Binding-site contacts:
Ligand atom C3 contacts residue LEU896 of chain 1.C at 3.8 Å (hydrophobic).
Ligand atom C8 contacts residue PHE1083 of chain 1.C at 4.1 Å (hydrophobic).
Ligand atom C8 contacts residue THR690 of chain 1.C at 4.5 Å.
Ligand atom O3 contacts residue LEU896 of chain 1.C at 4.2 Å.
Ligand atom O5 contacts residue GLN1045 of chain 1.C at 3.8 Å.
Ligand atom C4 contacts residue ASN691 of chain 1.C at 4.2 Å.
Ligand atom C1 contacts residue GLN1045 of chain 1.C at 4.0 Å.
Ligand atom O5 contacts residue ASN691 of chain 1.C at 2.4 Å (h-bond).
Ligand atom N2 contacts residue ASN691 of chain 1.C at 2.9 Å (h-bond).
Ligand atom C4 contacts residue LEU896 of chain 1.C at 4.4 Å (hydrophobic).
Ligand atom C1 contacts residue ASN691 of chain 1.C at 1.4 Å.
Ligand atom C3 contacts residue ASN691 of chain 1.C at 3.8 Å.
Ligand atom C7 contacts residue ASN691 of chain 1.C at 3.9 Å.
Ligand atom C5 contacts residue ASN691 of chain 1.C at 3.7 Å.
Ligand atom C8 contacts residue ASN893 of chain 1.C at 4.1 Å.
Ligand atom O4 contacts residue LEU896 of chain 1.C at 4.1 Å.
Ligand atom C2 contacts residue ASN691 of chain 1.C at 2.4 Å.
Ligand atom O7 contacts residue ASN691 of chain 1.C at 4.5 Å.

Sequence of chain 1.C:
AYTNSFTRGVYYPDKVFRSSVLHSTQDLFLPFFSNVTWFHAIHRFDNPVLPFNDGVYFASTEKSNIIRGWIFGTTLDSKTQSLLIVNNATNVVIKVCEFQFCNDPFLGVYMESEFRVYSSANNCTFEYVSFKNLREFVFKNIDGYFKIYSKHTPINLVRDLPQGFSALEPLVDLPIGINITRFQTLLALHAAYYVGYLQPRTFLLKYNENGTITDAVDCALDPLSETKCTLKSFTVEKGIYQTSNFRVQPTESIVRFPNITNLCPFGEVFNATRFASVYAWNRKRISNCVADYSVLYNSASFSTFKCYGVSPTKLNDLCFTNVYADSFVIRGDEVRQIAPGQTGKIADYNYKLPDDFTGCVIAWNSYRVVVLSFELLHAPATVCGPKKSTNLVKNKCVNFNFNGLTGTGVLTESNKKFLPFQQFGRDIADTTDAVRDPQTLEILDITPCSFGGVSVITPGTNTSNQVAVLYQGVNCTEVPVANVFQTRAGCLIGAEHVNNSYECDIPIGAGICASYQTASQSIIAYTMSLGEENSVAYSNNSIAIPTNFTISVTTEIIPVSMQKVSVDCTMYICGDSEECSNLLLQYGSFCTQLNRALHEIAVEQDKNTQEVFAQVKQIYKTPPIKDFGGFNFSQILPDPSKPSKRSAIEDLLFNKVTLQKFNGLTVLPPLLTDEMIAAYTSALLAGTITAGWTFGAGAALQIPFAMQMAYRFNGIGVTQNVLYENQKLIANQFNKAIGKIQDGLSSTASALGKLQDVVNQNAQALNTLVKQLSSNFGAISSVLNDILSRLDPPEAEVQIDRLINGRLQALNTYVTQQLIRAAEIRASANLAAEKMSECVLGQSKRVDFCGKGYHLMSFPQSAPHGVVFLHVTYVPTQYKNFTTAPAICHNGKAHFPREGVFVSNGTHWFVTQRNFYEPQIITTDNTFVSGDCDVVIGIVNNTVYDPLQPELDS

A small-molecule ligand and the protein it binds are described below.
Small molecule (SMILES): CC(=O)N[C@H]1[C@H](O[C@H]2[C@H](O)[C@@H](NC(C)=O)CO[C@@H]2CO)O[C@H](CO)[C@@H](O)[C@@H]1O